Sequence of chain 27.B:
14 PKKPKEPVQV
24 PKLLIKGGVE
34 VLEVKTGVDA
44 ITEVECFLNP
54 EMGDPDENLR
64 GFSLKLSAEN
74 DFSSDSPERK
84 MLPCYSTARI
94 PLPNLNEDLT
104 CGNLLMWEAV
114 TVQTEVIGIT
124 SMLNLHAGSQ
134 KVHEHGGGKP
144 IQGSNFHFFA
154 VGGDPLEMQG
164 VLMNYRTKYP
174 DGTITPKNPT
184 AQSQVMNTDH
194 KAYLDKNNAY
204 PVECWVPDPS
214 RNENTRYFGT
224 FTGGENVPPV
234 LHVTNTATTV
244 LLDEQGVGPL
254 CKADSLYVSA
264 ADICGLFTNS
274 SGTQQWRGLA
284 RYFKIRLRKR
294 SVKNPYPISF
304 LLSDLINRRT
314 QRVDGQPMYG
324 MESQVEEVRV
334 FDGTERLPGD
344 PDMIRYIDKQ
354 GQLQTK

A small-molecule ligand and the protein it binds are described below.
Small molecule (SMILES): CC(=O)N[C@H]1[C@H]([C@H](O)[C@H](O)CO)O[C@@](O[C@H](CO)[C@@H](O)[C@@H]2O[C@@H](C(=O)O)C[C@H](O)[C@H]2NC(C)=O)(C(=O)O)C[C@@H]1O

Sequence of chain 27.C:
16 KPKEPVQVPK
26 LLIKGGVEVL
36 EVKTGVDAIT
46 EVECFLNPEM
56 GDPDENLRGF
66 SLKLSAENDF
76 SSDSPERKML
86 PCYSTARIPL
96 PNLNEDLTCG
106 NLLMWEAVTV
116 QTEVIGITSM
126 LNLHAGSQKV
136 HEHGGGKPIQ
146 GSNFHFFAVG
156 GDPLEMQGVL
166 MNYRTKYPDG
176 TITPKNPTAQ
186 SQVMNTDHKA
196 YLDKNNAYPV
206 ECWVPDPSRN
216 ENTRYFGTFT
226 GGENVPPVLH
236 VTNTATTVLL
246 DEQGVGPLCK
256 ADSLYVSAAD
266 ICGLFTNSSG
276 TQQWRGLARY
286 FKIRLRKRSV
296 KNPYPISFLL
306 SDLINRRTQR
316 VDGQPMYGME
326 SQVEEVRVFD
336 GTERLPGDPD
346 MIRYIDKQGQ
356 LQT

Binding-site contacts:
Ligand atom C1 contacts residue THR276 of chain 27.C at 3.2 Å.
Ligand atom C6 contacts residue ASN272 of chain 27.C at 3.7 Å.
Ligand atom O9 contacts residue LYS68 of chain 27.C at 2.9 Å (salt-bridge).
Ligand atom O8 contacts residue LYS68 of chain 27.C at 3.4 Å.
Ligand atom C7 contacts residue GLN278 of chain 27.C at 3.8 Å.
Ligand atom C5 contacts residue ASN272 of chain 27.C at 4.1 Å.
Ligand atom C11 contacts residue ASN272 of chain 27.C at 3.6 Å.
Ligand atom O1B contacts residue THR276 of chain 27.C at 3.5 Å (h-bond).
Ligand atom O1B contacts residue LYS68 of chain 27.C at 3.9 Å.
Ligand atom O8 contacts residue GLN278 of chain 27.C at 3.4 Å (h-bond).
Ligand atom C10 contacts residue GLN278 of chain 27.C at 4.0 Å.
Ligand atom C8 contacts residue GLN278 of chain 27.C at 3.6 Å.
Ligand atom C1 contacts residue SER274 of chain 27.C at 4.1 Å.
Ligand atom O10 contacts residue PHE75 of chain 27.D at 3.8 Å.
Ligand atom O8 contacts residue ASN272 of chain 27.C at 3.4 Å (h-bond).
Ligand atom O1A contacts residue ASN272 of chain 27.C at 3.6 Å (h-bond).
Ligand atom C6 contacts residue LYS68 of chain 27.C at 4.2 Å.
Ligand atom C11 contacts residue SER274 of chain 27.C at 4.1 Å.
Ligand atom C1 contacts residue LYS68 of chain 27.C at 3.6 Å.
Ligand atom O9 contacts residue LEU67 of chain 27.C at 3.4 Å.
Ligand atom C11 contacts residue HIS138 of chain 27.B at 3.1 Å.
Ligand atom O1A contacts residue LYS68 of chain 27.C at 2.8 Å.
Ligand atom C10 contacts residue ASN272 of chain 27.C at 3.9 Å.
Ligand atom C9 contacts residue LYS68 of chain 27.C at 3.8 Å.
Ligand atom C11 contacts residue THR276 of chain 27.C at 3.3 Å.
Ligand atom O1B contacts residue SER274 of chain 27.C at 2.9 Å (h-bond).
Ligand atom N5 contacts residue ASN272 of chain 27.C at 3.2 Å (h-bond).
Ligand atom C9 contacts residue GLN278 of chain 27.C at 3.1 Å.
Ligand atom C11 contacts residue GLN278 of chain 27.C at 3.5 Å.
Ligand atom O9 contacts residue GLN278 of chain 27.C at 3.9 Å.
Ligand atom O8 contacts residue THR276 of chain 27.C at 3.6 Å.
Ligand atom O1A contacts residue THR276 of chain 27.C at 2.3 Å (h-bond).
Ligand atom C9 contacts residue LEU67 of chain 27.C at 4.1 Å (hydrophobic).
Ligand atom C1 contacts residue ASN272 of chain 27.C at 4.1 Å.
Ligand atom C10 contacts residue PHE75 of chain 27.D at 4.1 Å (hydrophobic).
Ligand atom N5 contacts residue GLN278 of chain 27.C at 3.7 Å.
Ligand atom C11 contacts residue PHE65 of chain 27.C at 3.4 Å (hydrophobic).
Ligand atom C11 contacts residue PHE270 of chain 27.C at 3.8 Å (hydrophobic).
Ligand atom C11 contacts residue PHE75 of chain 27.D at 3.3 Å (hydrophobic).
Ligand atom O7 contacts residue LEU62 of chain 27.C at 4.0 Å.

Sequence of chain 27.D:
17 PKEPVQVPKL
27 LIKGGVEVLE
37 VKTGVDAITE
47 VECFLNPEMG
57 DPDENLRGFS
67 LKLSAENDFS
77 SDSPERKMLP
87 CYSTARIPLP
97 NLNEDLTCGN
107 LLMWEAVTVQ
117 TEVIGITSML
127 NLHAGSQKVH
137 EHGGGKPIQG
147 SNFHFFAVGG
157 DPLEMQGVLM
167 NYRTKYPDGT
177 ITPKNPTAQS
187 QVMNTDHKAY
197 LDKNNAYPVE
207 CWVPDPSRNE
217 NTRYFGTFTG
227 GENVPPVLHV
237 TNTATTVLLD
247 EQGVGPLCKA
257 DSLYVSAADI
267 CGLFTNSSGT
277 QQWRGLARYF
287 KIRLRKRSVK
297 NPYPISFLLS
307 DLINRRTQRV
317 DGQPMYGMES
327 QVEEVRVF